The protein below binds the small molecule below.
Small molecule (SMILES): Nc1nc2c(ncn2[C@@H]2O[C@H](CO[P](=O)(O)O[P](=O)(O)NP(=O)(O)O)[C@@H](O)[C@H]2O)c(=O)[nH]1

Sequence of chain 1.J:
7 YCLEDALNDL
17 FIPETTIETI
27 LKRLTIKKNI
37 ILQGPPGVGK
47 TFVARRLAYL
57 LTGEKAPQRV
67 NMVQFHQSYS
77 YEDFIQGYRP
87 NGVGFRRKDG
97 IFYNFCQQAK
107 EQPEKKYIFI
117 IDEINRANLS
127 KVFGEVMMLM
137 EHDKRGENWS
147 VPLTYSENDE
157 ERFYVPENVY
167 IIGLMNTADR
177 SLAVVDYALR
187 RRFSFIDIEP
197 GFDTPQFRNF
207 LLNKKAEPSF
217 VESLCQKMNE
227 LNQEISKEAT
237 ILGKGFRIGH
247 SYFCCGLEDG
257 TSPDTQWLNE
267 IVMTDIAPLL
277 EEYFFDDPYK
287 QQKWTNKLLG

Sequence of chain 1.K:
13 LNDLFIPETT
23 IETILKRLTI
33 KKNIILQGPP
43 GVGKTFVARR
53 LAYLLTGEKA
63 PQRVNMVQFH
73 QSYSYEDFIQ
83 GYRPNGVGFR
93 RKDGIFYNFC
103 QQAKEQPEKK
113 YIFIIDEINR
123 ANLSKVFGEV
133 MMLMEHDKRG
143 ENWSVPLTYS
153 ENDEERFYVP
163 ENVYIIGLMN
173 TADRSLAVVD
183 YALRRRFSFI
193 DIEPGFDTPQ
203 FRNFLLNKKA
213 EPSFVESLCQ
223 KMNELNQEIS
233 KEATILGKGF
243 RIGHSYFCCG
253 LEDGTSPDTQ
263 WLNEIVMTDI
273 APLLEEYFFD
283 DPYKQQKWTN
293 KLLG

Binding-site contacts:
Ligand atom N1 contacts residue PHE17 of chain 1.J at 3.4 Å.
Ligand atom PG contacts residue MG1 of chain 1.CA at 2.9 Å.
Ligand atom O1A contacts residue GLY45 of chain 1.J at 2.9 Å.
Ligand atom O1A contacts residue PHE48 of chain 1.J at 3.1 Å (h-bond).
Ligand atom O3' contacts residue ASP139 of chain 1.K at 2.5 Å (salt-bridge).
Ligand atom O2A contacts residue LYS140 of chain 1.K at 3.1 Å (salt-bridge).
Ligand atom C6 contacts residue ASP15 of chain 1.J at 3.1 Å.
Ligand atom O1A contacts residue LYS46 of chain 1.J at 2.7 Å (salt-bridge).
Ligand atom O2A contacts residue MG1 of chain 1.CA at 2.5 Å.
Ligand atom N3B contacts residue MG1 of chain 1.CA at 2.9 Å.
Ligand atom C8 contacts residue HIS246 of chain 1.J at 3.1 Å.
Ligand atom O3' contacts residue CYS251 of chain 1.J at 3.1 Å (h-bond).
Ligand atom O2A contacts residue THR47 of chain 1.J at 3.0 Å (h-bond).
Ligand atom O6 contacts residue ASP15 of chain 1.J at 2.7 Å (salt-bridge).
Ligand atom N3B contacts residue ARG187 of chain 1.K at 3.4 Å (salt-bridge).
Ligand atom O6 contacts residue LEU16 of chain 1.J at 3.4 Å.
Ligand atom N1 contacts residue ASP15 of chain 1.J at 2.8 Å (salt-bridge).
Ligand atom N7 contacts residue HIS246 of chain 1.J at 2.9 Å (h-bond).
Ligand atom O2B contacts residue THR47 of chain 1.J at 3.0 Å (h-bond).
Ligand atom O3G contacts residue ARG188 of chain 1.K at 3.0 Å (salt-bridge).
Ligand atom O1B contacts residue LYS46 of chain 1.J at 3.4 Å.
Ligand atom O2B contacts residue LYS46 of chain 1.J at 3.4 Å.
Ligand atom O1A contacts residue THR47 of chain 1.J at 2.3 Å (h-bond).
Ligand atom C3' contacts residue ASP139 of chain 1.K at 3.1 Å.
Ligand atom PB contacts residue MG1 of chain 1.CA at 2.9 Å.
Ligand atom N2 contacts residue ASP15 of chain 1.J at 2.9 Å (salt-bridge).
Ligand atom O1B contacts residue PRO42 of chain 1.J at 3.4 Å.
Ligand atom O2' contacts residue PHE48 of chain 1.J at 3.0 Å.
Ligand atom O3G contacts residue MG1 of chain 1.CA at 2.0 Å.
Ligand atom C4' contacts residue SER247 of chain 1.J at 2.9 Å.
Ligand atom O4' contacts residue SER247 of chain 1.J at 2.5 Å (h-bond).
Ligand atom C6 contacts residue PHE17 of chain 1.J at 3.4 Å (hydrophobic).
Ligand atom PA contacts residue MG1 of chain 1.CA at 3.4 Å.
Ligand atom O1B contacts residue GLY43 of chain 1.J at 2.8 Å (h-bond).
Ligand atom O2G contacts residue ARG188 of chain 1.K at 3.3 Å (salt-bridge).
Ligand atom N3 contacts residue CYS250 of chain 1.J at 3.2 Å (h-bond).
Ligand atom O2G contacts residue PRO42 of chain 1.J at 3.5 Å.
Ligand atom C8 contacts residue GLY45 of chain 1.J at 3.4 Å.
Ligand atom O2B contacts residue MG1 of chain 1.CA at 2.0 Å.
Ligand atom O6 contacts residue PHE17 of chain 1.J at 2.9 Å (h-bond).